Binding-site contacts:
Ligand atom N5 contacts residue TRP322 of chain 1.A at 4.4 Å.
Ligand atom C9 contacts residue SER290 of chain 1.A at 4.0 Å.
Ligand atom O4 contacts residue GLN320 of chain 1.A at 4.1 Å.
Ligand atom C5 contacts residue SER292 of chain 1.A at 4.4 Å.
Ligand atom C5 contacts residue ASN319 of chain 1.A at 4.0 Å.
Ligand atom C1 contacts residue ASN319 of chain 1.A at 3.9 Å.
Ligand atom O9 contacts residue SER290 of chain 1.A at 3.4 Å (h-bond).
Ligand atom O1A contacts residue SER292 of chain 1.A at 4.1 Å.
Ligand atom C3 contacts residue ASN319 of chain 1.A at 4.0 Å.
Ligand atom C10 contacts residue ASN319 of chain 1.A at 3.8 Å.
Ligand atom O1B contacts residue SER287 of chain 1.A at 3.5 Å.
Ligand atom C10 contacts residue TRP322 of chain 1.A at 3.9 Å (hydrophobic).
Ligand atom O9 contacts residue LYS353 of chain 1.A at 3.7 Å.
Ligand atom C9 contacts residue TRP322 of chain 1.A at 4.1 Å (hydrophobic).
Ligand atom O7 contacts residue TRP322 of chain 1.A at 4.1 Å.
Ligand atom C6 contacts residue SER292 of chain 1.A at 4.2 Å.
Ligand atom C10 contacts residue SER292 of chain 1.A at 4.3 Å.
Ligand atom C11 contacts residue SER292 of chain 1.A at 3.7 Å.
Ligand atom O10 contacts residue TRP322 of chain 1.A at 4.2 Å.
Ligand atom O1A contacts residue SER290 of chain 1.A at 4.4 Å.
Ligand atom C1 contacts residue SER287 of chain 1.A at 3.5 Å.
Ligand atom C11 contacts residue ASN319 of chain 1.A at 4.0 Å.
Ligand atom C7 contacts residue TRP322 of chain 1.A at 3.9 Å (hydrophobic).
Ligand atom C11 contacts residue TRP322 of chain 1.A at 3.6 Å (hydrophobic).
Ligand atom N5 contacts residue SER292 of chain 1.A at 3.6 Å (h-bond).
Ligand atom C9 contacts residue LYS353 of chain 1.A at 4.2 Å.
Ligand atom C11 contacts residue GLN320 of chain 1.A at 3.5 Å.
Ligand atom N5 contacts residue ASN319 of chain 1.A at 3.4 Å (h-bond).
Ligand atom C1 contacts residue SER292 of chain 1.A at 4.5 Å.
Ligand atom O10 contacts residue GLN320 of chain 1.A at 4.2 Å.
Ligand atom O1A contacts residue SER287 of chain 1.A at 2.6 Å (h-bond).
Ligand atom C4 contacts residue ASN319 of chain 1.A at 3.3 Å.
Ligand atom O1B contacts residue ASN319 of chain 1.A at 2.8 Å (h-bond).
Ligand atom C8 contacts residue SER290 of chain 1.A at 3.8 Å.
Ligand atom O8 contacts residue SER290 of chain 1.A at 2.5 Å (h-bond).
Ligand atom O4 contacts residue ASN319 of chain 1.A at 2.8 Å (h-bond).
Ligand atom O8 contacts residue SER287 of chain 1.A at 4.3 Å.
Ligand atom C10 contacts residue GLN320 of chain 1.A at 4.1 Å.
Ligand atom C11 contacts residue ASN321 of chain 1.A at 3.8 Å.

This protein binds this small molecule.
Small molecule (SMILES): CC(=O)N[C@H]1[C@H]([C@H](O)[C@H](O)CO)O[C@@](O)(C(=O)O)C[C@@H]1O

Sequence of chain 1.A:
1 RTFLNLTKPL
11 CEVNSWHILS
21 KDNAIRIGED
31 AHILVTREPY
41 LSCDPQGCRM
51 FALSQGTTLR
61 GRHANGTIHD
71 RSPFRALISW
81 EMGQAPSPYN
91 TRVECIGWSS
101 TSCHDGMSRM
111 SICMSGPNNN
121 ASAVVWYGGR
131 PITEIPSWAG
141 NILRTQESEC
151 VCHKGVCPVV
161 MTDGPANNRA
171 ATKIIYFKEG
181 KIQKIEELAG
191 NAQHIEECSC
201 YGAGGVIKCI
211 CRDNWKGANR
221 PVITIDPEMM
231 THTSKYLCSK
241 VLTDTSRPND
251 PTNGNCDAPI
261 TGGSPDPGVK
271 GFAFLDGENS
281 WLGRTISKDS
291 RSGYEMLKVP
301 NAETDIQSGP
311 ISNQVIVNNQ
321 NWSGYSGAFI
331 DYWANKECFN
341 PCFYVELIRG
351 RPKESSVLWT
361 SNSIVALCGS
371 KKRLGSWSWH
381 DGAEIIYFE